A small-molecule ligand and the protein it binds are described below.
Small molecule (SMILES): CC(=O)N[C@@H]1[C@@H](O)[C@H](O)[C@@H](CO)O[C@H]1O

Sequence of chain 22.E:
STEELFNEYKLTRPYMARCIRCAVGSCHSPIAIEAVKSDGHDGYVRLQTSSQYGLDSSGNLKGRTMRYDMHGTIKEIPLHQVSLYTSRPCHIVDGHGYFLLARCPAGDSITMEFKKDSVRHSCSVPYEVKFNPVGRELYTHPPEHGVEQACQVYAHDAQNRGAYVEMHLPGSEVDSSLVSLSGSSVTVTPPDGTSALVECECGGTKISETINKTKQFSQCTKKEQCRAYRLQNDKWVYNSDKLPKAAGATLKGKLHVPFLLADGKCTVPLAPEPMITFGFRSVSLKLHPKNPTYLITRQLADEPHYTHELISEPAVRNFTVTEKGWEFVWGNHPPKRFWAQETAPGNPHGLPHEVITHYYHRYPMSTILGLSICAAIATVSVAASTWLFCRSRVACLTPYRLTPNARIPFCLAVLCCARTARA

Binding-site contacts:
Ligand atom C6 contacts residue SER284 of chain 22.E at 3.2 Å.
Ligand atom O4 contacts residue ASN318 of chain 22.E at 4.4 Å.
Ligand atom C5 contacts residue SER284 of chain 22.E at 4.5 Å.
Ligand atom C6 contacts residue ASN318 of chain 22.E at 3.3 Å.
Ligand atom O6 contacts residue ASN318 of chain 22.E at 3.3 Å.
Ligand atom O6 contacts residue SER284 of chain 22.E at 2.9 Å (h-bond).
Ligand atom O5 contacts residue SER284 of chain 22.E at 4.4 Å.